Sequence of chain 2.A:
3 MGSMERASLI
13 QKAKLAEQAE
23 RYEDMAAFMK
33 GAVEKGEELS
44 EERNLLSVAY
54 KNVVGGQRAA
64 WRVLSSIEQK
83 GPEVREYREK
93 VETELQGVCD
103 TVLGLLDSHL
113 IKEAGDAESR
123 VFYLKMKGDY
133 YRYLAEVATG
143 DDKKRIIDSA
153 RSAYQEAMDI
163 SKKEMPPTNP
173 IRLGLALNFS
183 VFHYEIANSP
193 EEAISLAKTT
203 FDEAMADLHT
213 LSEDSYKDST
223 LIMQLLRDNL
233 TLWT

Sequence of chain 2.B:
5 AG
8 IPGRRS

The small molecule below binds the protein below.
Small molecule (SMILES): O=Cc1ccc(S(=O)(=O)N2CCCc3cc(Cl)ccc32)cc1

Binding-site contacts:
Ligand atom C03 contacts residue ARG12 of chain 2.B at 3.9 Å.
Ligand atom C14 contacts residue PRO172 of chain 2.A at 3.4 Å (hydrophobic).
Ligand atom C11 contacts residue PHE124 of chain 2.A at 3.6 Å (hydrophobic).
Ligand atom C13 contacts residue LYS127 of chain 2.A at 3.0 Å.
Ligand atom CL1 contacts residue ILE224 of chain 2.A at 3.7 Å.
Ligand atom C11 contacts residue ILE173 of chain 2.A at 3.6 Å (hydrophobic).
Ligand atom C02 contacts residue ARG12 of chain 2.B at 4.0 Å.
Ligand atom C22 contacts residue ARG12 of chain 2.B at 4.0 Å.
Ligand atom C10 contacts residue PHE124 of chain 2.A at 3.9 Å (hydrophobic).
Ligand atom C03 contacts residue ILE224 of chain 2.A at 3.8 Å (hydrophobic).
Ligand atom N06 contacts residue ARG12 of chain 2.B at 3.8 Å.
Ligand atom C13 contacts residue ILE173 of chain 2.A at 3.5 Å (hydrophobic).
Ligand atom CL1 contacts residue ILE8 of chain 2.B at 3.9 Å.
Ligand atom C18 contacts residue ASN47 of chain 2.A at 3.8 Å.
Ligand atom O08 contacts residue ASN47 of chain 2.A at 3.4 Å (h-bond).
Ligand atom C04 contacts residue ARG12 of chain 2.B at 3.8 Å.
Ligand atom C22 contacts residue PRO9 of chain 2.B at 3.9 Å (hydrophobic).
Ligand atom C15 contacts residue ILE8 of chain 2.B at 3.9 Å (hydrophobic).
Ligand atom C09 contacts residue ILE173 of chain 2.A at 3.2 Å (hydrophobic).
Ligand atom C18 contacts residue ARG12 of chain 2.B at 3.6 Å.
Ligand atom C10 contacts residue ILE173 of chain 2.A at 3.4 Å (hydrophobic).
Ligand atom C19 contacts residue GLY10 of chain 2.B at 3.1 Å.
Ligand atom C05 contacts residue ARG12 of chain 2.B at 3.9 Å.
Ligand atom C19 contacts residue PEG1 of chain 2.G at 3.3 Å.
Ligand atom C14 contacts residue ILE173 of chain 2.A at 3.3 Å (hydrophobic).
Ligand atom C12 contacts residue LYS127 of chain 2.A at 2.5 Å.
Ligand atom C20 contacts residue ARG11 of chain 2.B at 4.0 Å.
Ligand atom C02 contacts residue ILE8 of chain 2.B at 4.0 Å (hydrophobic).
Ligand atom C11 contacts residue LYS127 of chain 2.A at 3.8 Å.
Ligand atom C15 contacts residue LYS127 of chain 2.A at 1.4 Å.
Ligand atom C12 contacts residue ILE173 of chain 2.A at 3.6 Å (hydrophobic).
Ligand atom O17 contacts residue PRO172 of chain 2.A at 3.1 Å.
Ligand atom C13 contacts residue PRO172 of chain 2.A at 3.3 Å (hydrophobic).
Ligand atom C19 contacts residue ARG11 of chain 2.B at 3.9 Å.
Ligand atom C10 contacts residue ASN47 of chain 2.A at 3.4 Å.
Ligand atom C20 contacts residue GLY10 of chain 2.B at 3.2 Å.
Ligand atom C02 contacts residue ILE224 of chain 2.A at 4.0 Å (hydrophobic).
Ligand atom C20 contacts residue PRO9 of chain 2.B at 3.5 Å (hydrophobic).
Ligand atom C18 contacts residue PEG1 of chain 2.G at 3.2 Å.
Ligand atom C11 contacts residue ASN47 of chain 2.A at 4.0 Å.